Sequence of chain 1.A:
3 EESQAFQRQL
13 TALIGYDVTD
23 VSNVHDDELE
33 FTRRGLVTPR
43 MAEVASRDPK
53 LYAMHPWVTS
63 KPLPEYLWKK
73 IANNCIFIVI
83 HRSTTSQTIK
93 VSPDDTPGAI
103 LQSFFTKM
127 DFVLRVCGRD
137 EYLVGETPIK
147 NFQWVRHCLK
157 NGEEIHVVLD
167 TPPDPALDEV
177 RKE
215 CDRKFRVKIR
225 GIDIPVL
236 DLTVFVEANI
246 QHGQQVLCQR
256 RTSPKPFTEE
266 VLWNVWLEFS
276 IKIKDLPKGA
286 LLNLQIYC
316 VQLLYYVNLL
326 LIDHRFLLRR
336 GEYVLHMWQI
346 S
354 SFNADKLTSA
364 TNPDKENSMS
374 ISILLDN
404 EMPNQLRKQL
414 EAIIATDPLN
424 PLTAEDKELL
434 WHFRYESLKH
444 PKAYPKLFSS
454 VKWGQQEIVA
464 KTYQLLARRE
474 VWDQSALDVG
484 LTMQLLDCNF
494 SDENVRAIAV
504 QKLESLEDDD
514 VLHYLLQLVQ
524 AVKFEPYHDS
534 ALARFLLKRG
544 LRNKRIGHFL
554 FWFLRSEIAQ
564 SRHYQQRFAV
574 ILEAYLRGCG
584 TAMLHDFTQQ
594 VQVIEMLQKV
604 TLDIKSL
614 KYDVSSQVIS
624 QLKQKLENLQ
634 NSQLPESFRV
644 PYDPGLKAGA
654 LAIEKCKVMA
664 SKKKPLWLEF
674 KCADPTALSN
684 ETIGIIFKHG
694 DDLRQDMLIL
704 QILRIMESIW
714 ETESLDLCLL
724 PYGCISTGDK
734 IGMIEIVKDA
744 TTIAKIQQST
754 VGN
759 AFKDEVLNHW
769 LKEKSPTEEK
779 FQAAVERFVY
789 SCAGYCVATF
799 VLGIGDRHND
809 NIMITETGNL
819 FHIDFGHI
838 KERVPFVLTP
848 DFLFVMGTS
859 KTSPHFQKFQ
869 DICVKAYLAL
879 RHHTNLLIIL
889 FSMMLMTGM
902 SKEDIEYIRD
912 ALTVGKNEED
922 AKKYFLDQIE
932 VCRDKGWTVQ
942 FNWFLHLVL

Binding-site contacts:
Ligand atom C13 contacts residue ILE737 of chain 1.A at 3.7 Å (hydrophobic).
Ligand atom C14 contacts residue VAL740 of chain 1.A at 3.6 Å (hydrophobic).
Ligand atom N4 contacts residue ILE821 of chain 1.A at 3.7 Å.
Ligand atom C12 contacts residue TYR725 of chain 1.A at 3.7 Å (hydrophobic).
Ligand atom C6 contacts residue ILE821 of chain 1.A at 3.6 Å (hydrophobic).
Ligand atom C11 contacts residue ILE737 of chain 1.A at 3.6 Å (hydrophobic).
Ligand atom N10 contacts residue ALA743 of chain 1.A at 3.0 Å (h-bond).
Ligand atom C13 contacts residue ASP822 of chain 1.A at 3.5 Å.
Ligand atom N8 contacts residue LYS691 of chain 1.A at 3.2 Å (salt-bridge).
Ligand atom C13 contacts residue TYR725 of chain 1.A at 3.4 Å (hydrophobic).
Ligand atom C16 contacts residue TRP670 of chain 1.A at 3.6 Å (hydrophobic).
Ligand atom N7 contacts residue VAL740 of chain 1.A at 3.1 Å (h-bond).
Ligand atom N9 contacts residue ILE737 of chain 1.A at 3.5 Å.
Ligand atom N3 contacts residue LYS691 of chain 1.A at 3.3 Å (salt-bridge).
Ligand atom C1 contacts residue SER664 of chain 1.A at 3.4 Å.
Ligand atom N7 contacts residue ILE739 of chain 1.A at 3.6 Å.
Ligand atom N10 contacts residue TRP670 of chain 1.A at 3.4 Å.
Ligand atom C14 contacts residue MET811 of chain 1.A at 3.7 Å (hydrophobic).
Ligand atom C17 contacts residue TRP670 of chain 1.A at 3.6 Å (hydrophobic).
Ligand atom N11 contacts residue TRP670 of chain 1.A at 3.6 Å.
Ligand atom C12 contacts residue ASP699 of chain 1.A at 3.5 Å.
Ligand atom C12 contacts residue ILE737 of chain 1.A at 3.6 Å (hydrophobic).
Ligand atom N9 contacts residue LYS691 of chain 1.A at 3.7 Å.
Ligand atom C15 contacts residue ALA743 of chain 1.A at 3.5 Å (hydrophobic).
Ligand atom C16 contacts residue ALA743 of chain 1.A at 3.2 Å (hydrophobic).
Ligand atom C2 contacts residue MET662 of chain 1.A at 3.5 Å (hydrophobic).
Ligand atom N8 contacts residue ILE737 of chain 1.A at 3.5 Å.
Ligand atom C10 contacts residue GLU738 of chain 1.A at 3.8 Å.
Ligand atom N11 contacts residue MET811 of chain 1.A at 3.5 Å.
Ligand atom C15 contacts residue VAL740 of chain 1.A at 3.2 Å (hydrophobic).
Ligand atom C7 contacts residue ILE689 of chain 1.A at 3.8 Å (hydrophobic).
Ligand atom C15 contacts residue TRP670 of chain 1.A at 3.5 Å (hydrophobic).
Ligand atom N5 contacts residue VAL740 of chain 1.A at 3.2 Å (h-bond).
Ligand atom N9 contacts residue ASP694 of chain 1.A at 3.2 Å (salt-bridge).
Ligand atom C8 contacts residue ILE689 of chain 1.A at 3.8 Å (hydrophobic).
Ligand atom C18 contacts residue GLU738 of chain 1.A at 3.5 Å.
Ligand atom C12 contacts residue ASP822 of chain 1.A at 3.4 Å.
Ligand atom N9 contacts residue ASP822 of chain 1.A at 3.6 Å.
Ligand atom C18 contacts residue TYR725 of chain 1.A at 3.6 Å (hydrophobic).
Ligand atom C5 contacts residue ILE689 of chain 1.A at 3.7 Å (hydrophobic).

This small molecule binds to this protein.
Small molecule (SMILES): Cc1nc(Nc2cnccn2)cc(-c2c(Nc3cc[nH]n3)nc3cccnn23)n1